The small molecule below binds the protein below.
Small molecule (SMILES): CC(=O)N[C@@H]1[C@@H](O)[C@H](O)[C@@H](CO)O[C@H]1O

Binding-site contacts:
Ligand atom N2 contacts residue GLN81 of chain 9.G at 4.3 Å.
Ligand atom O5 contacts residue ASN72 of chain 9.G at 2.4 Å (h-bond).
Ligand atom O7 contacts residue ASN72 of chain 9.G at 3.3 Å (h-bond).
Ligand atom O7 contacts residue GLN81 of chain 9.G at 3.9 Å.
Ligand atom C1 contacts residue ASN72 of chain 9.G at 1.5 Å.
Ligand atom C7 contacts residue GLN81 of chain 9.G at 3.8 Å.
Ligand atom C6 contacts residue THR74 of chain 9.G at 3.7 Å.
Ligand atom C7 contacts residue ASN72 of chain 9.G at 3.5 Å.
Ligand atom C4 contacts residue ASN72 of chain 9.G at 4.3 Å.
Ligand atom N2 contacts residue ASN72 of chain 9.G at 3.2 Å (h-bond).
Ligand atom C5 contacts residue THR74 of chain 9.G at 3.9 Å.
Ligand atom C5 contacts residue ASN72 of chain 9.G at 3.7 Å.
Ligand atom C8 contacts residue GLN81 of chain 9.G at 3.2 Å.
Ligand atom C1 contacts residue ALA79 of chain 9.G at 4.3 Å (hydrophobic).
Ligand atom C3 contacts residue ASN72 of chain 9.G at 4.0 Å.
Ligand atom O5 contacts residue THR74 of chain 9.G at 4.0 Å.
Ligand atom C2 contacts residue ASN72 of chain 9.G at 2.6 Å.

Sequence of chain 9.G:
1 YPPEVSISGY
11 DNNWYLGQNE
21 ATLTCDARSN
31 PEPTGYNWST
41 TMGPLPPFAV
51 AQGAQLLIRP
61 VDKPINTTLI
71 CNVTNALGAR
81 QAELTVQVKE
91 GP